Sequence of chain 1.E:
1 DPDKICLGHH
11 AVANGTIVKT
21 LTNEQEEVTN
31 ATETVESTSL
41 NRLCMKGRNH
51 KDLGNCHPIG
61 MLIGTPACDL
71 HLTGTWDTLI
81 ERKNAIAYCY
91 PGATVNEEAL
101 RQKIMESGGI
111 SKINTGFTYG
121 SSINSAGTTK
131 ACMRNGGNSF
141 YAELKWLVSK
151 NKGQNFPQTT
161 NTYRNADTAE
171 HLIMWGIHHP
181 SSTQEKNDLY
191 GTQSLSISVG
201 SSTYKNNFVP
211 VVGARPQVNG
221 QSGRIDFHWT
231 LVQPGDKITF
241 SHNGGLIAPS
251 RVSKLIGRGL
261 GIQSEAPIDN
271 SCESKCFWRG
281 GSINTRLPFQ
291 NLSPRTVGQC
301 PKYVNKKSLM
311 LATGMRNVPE

Sequence of chain 1.L:
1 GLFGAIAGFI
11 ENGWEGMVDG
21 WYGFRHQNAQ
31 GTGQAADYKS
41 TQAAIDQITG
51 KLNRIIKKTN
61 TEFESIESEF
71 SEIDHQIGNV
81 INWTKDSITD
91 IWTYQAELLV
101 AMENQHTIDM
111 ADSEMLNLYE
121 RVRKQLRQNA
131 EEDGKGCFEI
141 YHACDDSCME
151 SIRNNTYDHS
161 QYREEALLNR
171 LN

Binding-site contacts:
Ligand atom C8 contacts residue GLY78 of chain 1.L at 4.3 Å.
Ligand atom O7 contacts residue CA1 of chain 1.V at 2.3 Å.
Ligand atom C3 contacts residue ASN82 of chain 1.L at 3.8 Å.
Ligand atom C8 contacts residue ASN79 of chain 1.L at 3.2 Å.
Ligand atom N2 contacts residue ASN82 of chain 1.L at 3.0 Å (h-bond).
Ligand atom C8 contacts residue CA1 of chain 1.V at 4.2 Å.
Ligand atom C8 contacts residue HIS75 of chain 1.L at 3.7 Å.
Ligand atom C7 contacts residue CA1 of chain 1.V at 3.4 Å.
Ligand atom O7 contacts residue GLU106 of chain 1.E at 3.4 Å (salt-bridge).
Ligand atom O5 contacts residue ASN82 of chain 1.L at 2.3 Å (h-bond).
Ligand atom O7 contacts residue ASN82 of chain 1.L at 3.8 Å.
Ligand atom C7 contacts residue ASN79 of chain 1.L at 3.4 Å.
Ligand atom C5 contacts residue ASN82 of chain 1.L at 3.6 Å.
Ligand atom C4 contacts residue ASN82 of chain 1.L at 4.2 Å.
Ligand atom C5 contacts residue ARG295 of chain 1.K at 4.2 Å.
Ligand atom C7 contacts residue GLU106 of chain 1.E at 4.3 Å.
Ligand atom C7 contacts residue ASN82 of chain 1.L at 3.6 Å.
Ligand atom N2 contacts residue CA1 of chain 1.V at 4.4 Å.
Ligand atom C6 contacts residue ARG295 of chain 1.K at 4.5 Å.
Ligand atom C1 contacts residue ASN82 of chain 1.L at 1.4 Å.
Ligand atom C2 contacts residue ASN82 of chain 1.L at 2.5 Å.
Ligand atom O7 contacts residue ASN79 of chain 1.L at 3.0 Å (h-bond).

Sequence of chain 1.K:
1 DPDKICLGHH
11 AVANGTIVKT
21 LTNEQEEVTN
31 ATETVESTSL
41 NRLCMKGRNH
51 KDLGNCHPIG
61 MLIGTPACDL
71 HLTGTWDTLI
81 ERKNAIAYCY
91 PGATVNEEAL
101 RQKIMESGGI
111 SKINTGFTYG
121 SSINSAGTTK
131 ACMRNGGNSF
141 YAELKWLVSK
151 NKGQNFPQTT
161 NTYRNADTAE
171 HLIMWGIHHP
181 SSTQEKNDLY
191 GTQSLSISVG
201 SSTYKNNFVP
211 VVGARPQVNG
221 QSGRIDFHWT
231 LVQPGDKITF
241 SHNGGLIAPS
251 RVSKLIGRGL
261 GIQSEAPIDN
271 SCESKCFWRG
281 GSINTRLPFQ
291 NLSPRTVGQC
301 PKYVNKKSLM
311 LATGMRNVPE

This small molecule binds to this protein.
Small molecule (SMILES): CC(=O)N[C@H]1[C@H](O[C@H]2[C@H](O)[C@@H](NC(C)=O)CO[C@@H]2CO)O[C@H](CO)[C@@H](O)[C@@H]1O